A small-molecule ligand and the protein it binds are described below.
Small molecule (SMILES): CC(C)C[C@H](N)C(=O)OCCNC(=O)CCNC(=O)[C@H](O)C(C)(C)COP(=O)(O)O

Sequence of chain 1.A:
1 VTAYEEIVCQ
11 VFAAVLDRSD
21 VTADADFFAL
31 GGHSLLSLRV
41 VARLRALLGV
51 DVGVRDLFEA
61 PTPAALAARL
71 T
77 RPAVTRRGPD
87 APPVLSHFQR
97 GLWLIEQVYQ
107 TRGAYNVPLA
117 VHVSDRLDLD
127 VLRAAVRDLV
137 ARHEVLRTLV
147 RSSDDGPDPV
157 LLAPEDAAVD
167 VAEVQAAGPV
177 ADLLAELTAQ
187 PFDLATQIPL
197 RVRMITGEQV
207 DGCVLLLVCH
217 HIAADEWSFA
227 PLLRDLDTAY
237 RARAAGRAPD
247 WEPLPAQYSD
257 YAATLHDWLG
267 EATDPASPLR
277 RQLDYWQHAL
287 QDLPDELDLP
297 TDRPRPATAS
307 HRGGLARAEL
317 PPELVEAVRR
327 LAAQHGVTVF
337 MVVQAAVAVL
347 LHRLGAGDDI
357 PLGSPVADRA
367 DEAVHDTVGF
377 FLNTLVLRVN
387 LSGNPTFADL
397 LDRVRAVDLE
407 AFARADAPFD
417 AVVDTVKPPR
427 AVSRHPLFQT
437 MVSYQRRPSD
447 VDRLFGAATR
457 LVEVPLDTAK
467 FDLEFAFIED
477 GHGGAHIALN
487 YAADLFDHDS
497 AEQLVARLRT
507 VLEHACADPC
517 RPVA

Binding-site contacts:
Ligand atom C11 contacts residue SER34 of chain 1.A at 3.0 Å.
Ligand atom P13 contacts residue PHE58 of chain 1.A at 4.3 Å.
Ligand atom O15 contacts residue SER34 of chain 1.A at 2.9 Å (h-bond).
Ligand atom O16 contacts residue HIS33 of chain 1.A at 4.4 Å.
Ligand atom P13 contacts residue SER34 of chain 1.A at 1.6 Å.
Ligand atom C08 contacts residue SER34 of chain 1.A at 4.4 Å.
Ligand atom O15 contacts residue PHE58 of chain 1.A at 3.9 Å.
Ligand atom O16 contacts residue SER34 of chain 1.A at 2.3 Å (h-bond).
Ligand atom O12 contacts residue SER34 of chain 1.A at 2.2 Å (h-bond).